Binding-site contacts:
Ligand atom C05 contacts residue LYS88 of chain 1.C at 3.9 Å.
Ligand atom C06 contacts residue PHE11 of chain 1.C at 4.0 Å (hydrophobic).
Ligand atom C06 contacts residue LYS88 of chain 1.C at 4.4 Å.
Ligand atom C15 contacts residue GLY89 of chain 1.C at 4.0 Å.
Ligand atom C04 contacts residue PRO8 of chain 1.C at 4.4 Å (hydrophobic).
Ligand atom C02 contacts residue GLY89 of chain 1.C at 3.8 Å.
Ligand atom C08 contacts residue HIS18 of chain 1.C at 4.0 Å.
Ligand atom C03 contacts residue HIS18 of chain 1.C at 3.5 Å.
Ligand atom C06 contacts residue CYS7 of chain 1.C at 4.3 Å (hydrophobic).
Ligand atom C02 contacts residue HIS18 of chain 1.C at 3.5 Å.
Ligand atom N09 contacts residue HIS18 of chain 1.C at 3.9 Å.
Ligand atom C04 contacts residue GLY89 of chain 1.C at 3.8 Å.
Ligand atom C01 contacts residue GLY89 of chain 1.C at 3.9 Å.
Ligand atom C04 contacts residue HIS18 of chain 1.C at 3.8 Å.
Ligand atom C11 contacts residue HIS18 of chain 1.C at 3.9 Å.
Ligand atom O14 contacts residue LYS88 of chain 1.C at 3.0 Å (salt-bridge).
Ligand atom C07 contacts residue GLY89 of chain 1.C at 3.6 Å.
Ligand atom C06 contacts residue GLY89 of chain 1.C at 3.9 Å.
Ligand atom C05 contacts residue PHE11 of chain 1.C at 4.1 Å (hydrophobic).
Ligand atom C12 contacts residue GLY9 of chain 1.C at 3.8 Å.
Ligand atom C07 contacts residue VAL21 of chain 1.C at 3.6 Å (hydrophobic).
Ligand atom C08 contacts residue VAL21 of chain 1.C at 3.6 Å (hydrophobic).
Ligand atom C03 contacts residue GLY89 of chain 1.C at 3.5 Å.
Ligand atom C06 contacts residue VAL87 of chain 1.C at 4.1 Å (hydrophobic).
Ligand atom C12 contacts residue SER10 of chain 1.C at 4.1 Å.
Ligand atom C08 contacts residue GLY89 of chain 1.C at 3.4 Å.
Ligand atom N09 contacts residue GLY89 of chain 1.C at 4.2 Å.
Ligand atom C01 contacts residue HIS18 of chain 1.C at 3.8 Å.
Ligand atom C10 contacts residue LYS88 of chain 1.C at 3.8 Å.
Ligand atom O13 contacts residue SER10 of chain 1.C at 3.2 Å (h-bond).
Ligand atom C15 contacts residue THR119 of chain 1.C at 3.3 Å.
Ligand atom O13 contacts residue GLY9 of chain 1.C at 3.5 Å.
Ligand atom C12 contacts residue LYS88 of chain 1.C at 3.9 Å.
Ligand atom C15 contacts residue GLY17 of chain 1.C at 4.0 Å.
Ligand atom C06 contacts residue PRO8 of chain 1.C at 3.5 Å (hydrophobic).
Ligand atom C05 contacts residue PRO8 of chain 1.C at 3.1 Å (hydrophobic).
Ligand atom O14 contacts residue GLY9 of chain 1.C at 4.0 Å.
Ligand atom C07 contacts residue PHE22 of chain 1.C at 4.1 Å (hydrophobic).
Ligand atom C05 contacts residue GLY89 of chain 1.C at 4.0 Å.
Ligand atom C15 contacts residue HIS18 of chain 1.C at 4.0 Å.

This small molecule binds to this protein.
Small molecule (SMILES): Cc1cn(CCC(=O)O)c2ccccc12

Sequence of chain 1.C:
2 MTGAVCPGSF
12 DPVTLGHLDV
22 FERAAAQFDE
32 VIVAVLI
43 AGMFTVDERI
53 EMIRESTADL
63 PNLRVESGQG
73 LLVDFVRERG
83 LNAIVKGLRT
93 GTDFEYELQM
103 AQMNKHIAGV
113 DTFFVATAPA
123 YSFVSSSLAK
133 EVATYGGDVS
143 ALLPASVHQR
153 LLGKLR